Sequence of chain 1.B:
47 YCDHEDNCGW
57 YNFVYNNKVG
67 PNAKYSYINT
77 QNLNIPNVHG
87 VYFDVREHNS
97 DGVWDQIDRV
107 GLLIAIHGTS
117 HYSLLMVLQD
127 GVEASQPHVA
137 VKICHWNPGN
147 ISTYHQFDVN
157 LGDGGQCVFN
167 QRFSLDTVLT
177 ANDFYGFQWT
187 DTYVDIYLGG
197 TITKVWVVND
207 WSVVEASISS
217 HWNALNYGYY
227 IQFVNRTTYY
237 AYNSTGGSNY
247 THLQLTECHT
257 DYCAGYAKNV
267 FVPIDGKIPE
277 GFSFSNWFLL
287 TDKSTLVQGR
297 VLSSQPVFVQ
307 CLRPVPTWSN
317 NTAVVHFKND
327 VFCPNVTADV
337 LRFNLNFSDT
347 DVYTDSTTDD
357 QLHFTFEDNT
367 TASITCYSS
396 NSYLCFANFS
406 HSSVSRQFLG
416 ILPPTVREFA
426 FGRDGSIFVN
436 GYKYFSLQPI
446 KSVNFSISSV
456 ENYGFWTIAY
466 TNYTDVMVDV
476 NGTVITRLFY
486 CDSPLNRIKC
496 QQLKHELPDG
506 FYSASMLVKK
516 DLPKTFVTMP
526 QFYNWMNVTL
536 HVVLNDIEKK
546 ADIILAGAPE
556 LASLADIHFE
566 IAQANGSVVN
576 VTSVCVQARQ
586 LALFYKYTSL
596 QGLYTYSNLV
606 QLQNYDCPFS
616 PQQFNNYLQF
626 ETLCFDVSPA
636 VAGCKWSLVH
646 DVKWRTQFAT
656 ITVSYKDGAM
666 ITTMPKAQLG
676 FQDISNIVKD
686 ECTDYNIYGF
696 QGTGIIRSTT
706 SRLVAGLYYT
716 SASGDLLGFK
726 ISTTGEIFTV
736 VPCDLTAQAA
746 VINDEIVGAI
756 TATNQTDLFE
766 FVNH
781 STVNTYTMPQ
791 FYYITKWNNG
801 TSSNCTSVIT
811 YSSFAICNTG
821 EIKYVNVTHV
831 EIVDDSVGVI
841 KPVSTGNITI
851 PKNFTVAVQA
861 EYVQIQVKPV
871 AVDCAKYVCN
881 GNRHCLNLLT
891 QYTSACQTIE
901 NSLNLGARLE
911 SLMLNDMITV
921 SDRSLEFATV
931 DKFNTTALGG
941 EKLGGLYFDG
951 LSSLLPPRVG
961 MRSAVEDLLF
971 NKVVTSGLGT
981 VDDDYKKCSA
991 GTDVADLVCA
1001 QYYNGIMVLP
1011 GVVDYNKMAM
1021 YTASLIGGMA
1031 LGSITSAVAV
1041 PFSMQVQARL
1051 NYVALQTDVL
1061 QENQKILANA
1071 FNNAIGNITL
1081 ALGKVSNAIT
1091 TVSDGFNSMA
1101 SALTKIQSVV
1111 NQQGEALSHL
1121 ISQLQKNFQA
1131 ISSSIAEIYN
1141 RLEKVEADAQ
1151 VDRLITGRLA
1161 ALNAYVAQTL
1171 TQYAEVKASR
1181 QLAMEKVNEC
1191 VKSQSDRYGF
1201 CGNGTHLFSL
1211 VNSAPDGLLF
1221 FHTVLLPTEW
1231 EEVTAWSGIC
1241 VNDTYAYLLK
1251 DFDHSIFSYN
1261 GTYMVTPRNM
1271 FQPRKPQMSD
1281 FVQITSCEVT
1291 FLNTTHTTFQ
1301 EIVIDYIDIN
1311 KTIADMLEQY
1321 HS

Sequence of chain 1.A:
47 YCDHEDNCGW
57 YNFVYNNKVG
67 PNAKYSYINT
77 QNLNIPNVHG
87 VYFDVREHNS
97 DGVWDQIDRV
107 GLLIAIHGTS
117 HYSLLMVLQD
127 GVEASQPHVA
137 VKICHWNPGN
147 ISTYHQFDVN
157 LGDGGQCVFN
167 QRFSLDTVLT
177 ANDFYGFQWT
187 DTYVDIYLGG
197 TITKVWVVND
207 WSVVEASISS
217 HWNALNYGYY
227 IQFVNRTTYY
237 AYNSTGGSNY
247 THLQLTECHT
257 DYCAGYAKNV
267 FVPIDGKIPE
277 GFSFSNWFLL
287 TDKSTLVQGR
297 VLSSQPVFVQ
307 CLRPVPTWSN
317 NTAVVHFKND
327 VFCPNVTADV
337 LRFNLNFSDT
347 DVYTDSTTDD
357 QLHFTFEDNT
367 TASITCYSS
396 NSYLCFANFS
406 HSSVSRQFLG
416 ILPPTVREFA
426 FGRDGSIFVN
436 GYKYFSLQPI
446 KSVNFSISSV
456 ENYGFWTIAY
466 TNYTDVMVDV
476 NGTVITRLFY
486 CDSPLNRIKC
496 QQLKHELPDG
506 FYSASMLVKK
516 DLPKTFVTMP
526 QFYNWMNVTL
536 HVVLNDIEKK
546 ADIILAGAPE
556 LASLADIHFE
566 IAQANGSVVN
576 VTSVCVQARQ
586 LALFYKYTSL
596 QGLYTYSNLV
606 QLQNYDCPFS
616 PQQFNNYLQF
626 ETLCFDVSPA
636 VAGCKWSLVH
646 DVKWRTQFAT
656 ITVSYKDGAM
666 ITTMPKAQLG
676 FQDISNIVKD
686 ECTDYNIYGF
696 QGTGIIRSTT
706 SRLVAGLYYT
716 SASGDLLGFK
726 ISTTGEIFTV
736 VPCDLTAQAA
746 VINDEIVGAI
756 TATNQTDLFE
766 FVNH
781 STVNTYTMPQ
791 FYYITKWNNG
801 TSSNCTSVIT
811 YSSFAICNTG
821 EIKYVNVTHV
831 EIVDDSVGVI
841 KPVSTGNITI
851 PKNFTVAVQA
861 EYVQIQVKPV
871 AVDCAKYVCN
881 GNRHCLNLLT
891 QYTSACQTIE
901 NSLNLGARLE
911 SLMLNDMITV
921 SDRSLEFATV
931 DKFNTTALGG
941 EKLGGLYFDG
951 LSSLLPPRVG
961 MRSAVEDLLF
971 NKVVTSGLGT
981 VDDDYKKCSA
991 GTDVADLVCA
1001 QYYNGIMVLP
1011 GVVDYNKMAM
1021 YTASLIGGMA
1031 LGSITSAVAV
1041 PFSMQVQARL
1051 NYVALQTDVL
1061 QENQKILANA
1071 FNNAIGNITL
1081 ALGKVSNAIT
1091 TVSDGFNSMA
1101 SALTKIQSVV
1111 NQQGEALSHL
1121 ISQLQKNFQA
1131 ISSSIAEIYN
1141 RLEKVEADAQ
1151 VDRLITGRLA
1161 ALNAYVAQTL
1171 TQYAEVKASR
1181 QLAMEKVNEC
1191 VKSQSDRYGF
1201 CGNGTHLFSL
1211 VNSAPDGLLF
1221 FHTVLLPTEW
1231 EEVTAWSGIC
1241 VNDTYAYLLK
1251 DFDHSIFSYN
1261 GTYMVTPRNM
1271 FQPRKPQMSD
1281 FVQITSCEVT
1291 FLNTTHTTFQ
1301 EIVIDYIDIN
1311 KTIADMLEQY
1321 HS

Binding-site contacts:
Ligand atom C4 contacts residue ASN1310 of chain 1.B at 4.3 Å.
Ligand atom O5 contacts residue ASN1310 of chain 1.B at 2.4 Å (h-bond).
Ligand atom C2 contacts residue ASN1310 of chain 1.B at 2.5 Å.
Ligand atom C6 contacts residue GLN1319 of chain 1.A at 4.4 Å.
Ligand atom N2 contacts residue ASP1308 of chain 1.B at 4.5 Å.
Ligand atom C5 contacts residue ASN1310 of chain 1.B at 3.7 Å.
Ligand atom O7 contacts residue ASP1308 of chain 1.B at 3.8 Å.
Ligand atom C7 contacts residue ASP1308 of chain 1.B at 4.1 Å.
Ligand atom C3 contacts residue ASN1310 of chain 1.B at 3.8 Å.
Ligand atom C8 contacts residue ASN1310 of chain 1.B at 4.2 Å.
Ligand atom C7 contacts residue ASN1310 of chain 1.B at 3.7 Å.
Ligand atom N2 contacts residue ASN1310 of chain 1.B at 2.9 Å (h-bond).
Ligand atom C1 contacts residue ASN1310 of chain 1.B at 1.4 Å.

This protein binds this small molecule.
Small molecule (SMILES): CC(=O)N[C@@H]1[C@@H](O)[C@H](O)[C@@H](CO)O[C@H]1O